Sequence of chain 1.B:
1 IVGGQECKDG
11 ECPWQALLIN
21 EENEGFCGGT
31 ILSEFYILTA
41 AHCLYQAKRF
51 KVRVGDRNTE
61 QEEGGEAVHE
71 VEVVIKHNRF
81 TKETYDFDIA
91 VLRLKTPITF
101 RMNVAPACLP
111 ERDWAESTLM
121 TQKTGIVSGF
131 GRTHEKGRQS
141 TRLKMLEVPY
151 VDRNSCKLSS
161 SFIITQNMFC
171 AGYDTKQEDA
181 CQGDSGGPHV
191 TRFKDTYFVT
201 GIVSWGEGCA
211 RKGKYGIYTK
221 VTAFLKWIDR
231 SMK

Binding-site contacts:
Ligand atom C23 contacts residue PHE162 of chain 1.B at 3.4 Å (hydrophobic).
Ligand atom C8 contacts residue TRP205 of chain 1.B at 3.4 Å (hydrophobic).
Ligand atom C28 contacts residue TRP205 of chain 1.B at 3.8 Å (hydrophobic).
Ligand atom C16 contacts residue GLY206 of chain 1.B at 3.4 Å.
Ligand atom C1 contacts residue TRP205 of chain 1.B at 3.4 Å (hydrophobic).
Ligand atom C5 contacts residue GLY208 of chain 1.B at 3.3 Å.
Ligand atom O35 contacts residue TRP205 of chain 1.B at 3.6 Å.
Ligand atom C7 contacts residue GLY206 of chain 1.B at 3.4 Å.
Ligand atom C8 contacts residue GLY206 of chain 1.B at 3.5 Å.
Ligand atom O37 contacts residue GLN182 of chain 1.B at 2.8 Å.
Ligand atom CL39 contacts residue ILE217 of chain 1.B at 3.6 Å.
Ligand atom C22 contacts residue TYR85 of chain 1.B at 3.5 Å (hydrophobic).
Ligand atom C10 contacts residue ALA180 of chain 1.B at 3.7 Å (hydrophobic).
Ligand atom C4 contacts residue ASP179 of chain 1.B at 3.7 Å.
Ligand atom C26 contacts residue GLY206 of chain 1.B at 3.2 Å.
Ligand atom C10 contacts residue TRP205 of chain 1.B at 3.4 Å (hydrophobic).
Ligand atom O34 contacts residue TRP205 of chain 1.B at 3.0 Å.
Ligand atom C1 contacts residue SER185 of chain 1.B at 3.6 Å.
Ligand atom C2 contacts residue ALA180 of chain 1.B at 3.6 Å (hydrophobic).
Ligand atom C19 contacts residue GLY206 of chain 1.B at 3.7 Å.
Ligand atom C13 contacts residue TYR85 of chain 1.B at 3.6 Å (hydrophobic).
Ligand atom C24 contacts residue TRP205 of chain 1.B at 3.4 Å (hydrophobic).
Ligand atom C4 contacts residue TRP205 of chain 1.B at 3.8 Å (hydrophobic).
Ligand atom C20 contacts residue THR84 of chain 1.B at 3.7 Å.
Ligand atom C27 contacts residue PHE162 of chain 1.B at 3.5 Å (hydrophobic).
Ligand atom O36 contacts residue GLY208 of chain 1.B at 3.6 Å (h-bond).
Ligand atom C2 contacts residue GLY206 of chain 1.B at 3.7 Å.
Ligand atom N31 contacts residue TRP205 of chain 1.B at 3.6 Å.
Ligand atom CL39 contacts residue ALA180 of chain 1.B at 3.7 Å.
Ligand atom C4 contacts residue GLY216 of chain 1.B at 3.7 Å.
Ligand atom CL39 contacts residue VAL203 of chain 1.B at 3.8 Å.
Ligand atom C6 contacts residue VAL203 of chain 1.B at 3.5 Å (hydrophobic).
Ligand atom O34 contacts residue GLY206 of chain 1.B at 3.3 Å (h-bond).
Ligand atom C20 contacts residue GLU83 of chain 1.B at 3.2 Å.
Ligand atom C1 contacts residue SER204 of chain 1.B at 3.8 Å.
Ligand atom C7 contacts residue TRP205 of chain 1.B at 3.8 Å (hydrophobic).
Ligand atom C2 contacts residue GLY208 of chain 1.B at 3.6 Å.
Ligand atom CL39 contacts residue GLY216 of chain 1.B at 3.5 Å.
Ligand atom CL39 contacts residue TYR218 of chain 1.B at 3.5 Å.
Ligand atom C6 contacts residue TRP205 of chain 1.B at 3.4 Å (hydrophobic).

The small molecule below binds the protein below.
Small molecule (SMILES): O=C(CN1CCC[C@H](NS(=O)(=O)c2ccc3cc(Cl)ccc3c2)C1=O)N1C[C@@H]2C[C@H](C1)c1cccc(=O)n1C2